This protein binds this small molecule.
Small molecule (SMILES): CC[C@H](C)[C@H](NC(=O)CNC(=O)[C@@H](NC(=O)[C@H](C)N)C(C)C)C(=O)NCC(=O)N[C@@H](C)C=O

Binding-site contacts:
Ligand atom CG1 contacts residue TYR31 of chain 1.E at 3.8 Å (hydrophobic).
Ligand atom N contacts residue TRP103 of chain 1.D at 3.1 Å (h-bond).
Ligand atom CG2 contacts residue TRP47 of chain 1.D at 3.9 Å (hydrophobic).
Ligand atom C contacts residue TYR102 of chain 1.D at 3.8 Å (hydrophobic).
Ligand atom O contacts residue TYR101 of chain 1.E at 3.4 Å (h-bond).
Ligand atom CD1 contacts residue ALA59 of chain 1.D at 3.5 Å (hydrophobic).
Ligand atom O contacts residue TYR102 of chain 1.D at 3.7 Å.
Ligand atom N contacts residue GLU33 of chain 1.D at 2.7 Å (salt-bridge).
Ligand atom CG2 contacts residue GLY96 of chain 1.E at 3.7 Å.
Ligand atom CG1 contacts residue TYR102 of chain 1.D at 3.8 Å (hydrophobic).
Ligand atom O contacts residue LEU99 of chain 1.D at 3.8 Å.
Ligand atom CG1 contacts residue GLU33 of chain 1.D at 3.8 Å.
Ligand atom N contacts residue GLY96 of chain 1.E at 2.9 Å (h-bond).
Ligand atom O contacts residue LEU101 of chain 1.D at 3.3 Å.
Ligand atom CB contacts residue GLY96 of chain 1.E at 3.5 Å.
Ligand atom CA contacts residue GLY96 of chain 1.E at 3.3 Å.
Ligand atom C contacts residue TYR37 of chain 1.E at 3.8 Å (hydrophobic).
Ligand atom N contacts residue TYR101 of chain 1.E at 3.8 Å.
Ligand atom C contacts residue GLY96 of chain 1.E at 3.6 Å.
Ligand atom CD1 contacts residue ALA50 of chain 1.D at 3.4 Å (hydrophobic).
Ligand atom CD1 contacts residue PHE57 of chain 1.D at 3.7 Å (hydrophobic).
Ligand atom CA contacts residue GLU33 of chain 1.D at 3.3 Å.
Ligand atom N contacts residue TYR101 of chain 1.E at 3.0 Å (h-bond).
Ligand atom C contacts residue GLU33 of chain 1.D at 3.8 Å.
Ligand atom C contacts residue GLU33 of chain 1.D at 3.6 Å.
Ligand atom CG2 contacts residue TYR37 of chain 1.E at 3.4 Å (hydrophobic).
Ligand atom CG2 contacts residue TYR31 of chain 1.E at 3.9 Å (hydrophobic).
Ligand atom O contacts residue TRP103 of chain 1.D at 3.2 Å (h-bond).
Ligand atom O contacts residue TYR102 of chain 1.D at 2.9 Å (h-bond).
Ligand atom N contacts residue LEU101 of chain 1.D at 3.8 Å.
Ligand atom CD1 contacts residue THR58 of chain 1.D at 3.7 Å.
Ligand atom CB contacts residue TYR101 of chain 1.E at 3.6 Å (hydrophobic).
Ligand atom CA contacts residue GLU39 of chain 1.E at 3.9 Å.
Ligand atom N contacts residue LEU99 of chain 1.D at 3.9 Å.
Ligand atom C contacts residue TYR101 of chain 1.E at 3.3 Å (hydrophobic).
Ligand atom O contacts residue PHE57 of chain 1.D at 3.3 Å.
Ligand atom CA contacts residue TYR101 of chain 1.E at 3.5 Å (hydrophobic).
Ligand atom CA contacts residue LEU99 of chain 1.D at 3.6 Å (hydrophobic).
Ligand atom N contacts residue GLU33 of chain 1.D at 3.1 Å (salt-bridge).
Ligand atom N contacts residue GLU39 of chain 1.E at 3.0 Å (salt-bridge).

Sequence of chain 1.E:
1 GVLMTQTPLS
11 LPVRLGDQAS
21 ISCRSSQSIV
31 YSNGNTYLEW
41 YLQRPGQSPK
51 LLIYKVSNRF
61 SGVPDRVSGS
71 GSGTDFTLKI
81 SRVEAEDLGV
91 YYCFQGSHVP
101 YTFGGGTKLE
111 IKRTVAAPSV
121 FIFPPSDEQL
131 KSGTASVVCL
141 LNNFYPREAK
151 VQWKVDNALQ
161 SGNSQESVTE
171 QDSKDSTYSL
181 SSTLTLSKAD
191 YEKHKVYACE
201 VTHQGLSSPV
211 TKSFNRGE

Sequence of chain 1.D:
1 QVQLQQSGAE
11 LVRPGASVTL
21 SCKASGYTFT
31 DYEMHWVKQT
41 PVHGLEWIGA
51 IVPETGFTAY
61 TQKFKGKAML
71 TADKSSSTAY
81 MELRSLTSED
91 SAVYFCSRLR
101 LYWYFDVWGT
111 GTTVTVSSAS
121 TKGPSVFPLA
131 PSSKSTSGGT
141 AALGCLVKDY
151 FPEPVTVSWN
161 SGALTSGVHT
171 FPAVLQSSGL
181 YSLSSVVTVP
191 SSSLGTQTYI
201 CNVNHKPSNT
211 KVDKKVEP